This protein binds this small molecule.
Small molecule (SMILES): CC(=O)N[C@@H]1[C@@H](O)[C@H](O)[C@@H](CO)O[C@H]1O

Binding-site contacts:
Ligand atom O5 contacts residue ASN54 of chain 1.A at 2.4 Å (h-bond).
Ligand atom C2 contacts residue ASN37 of chain 1.A at 3.7 Å.
Ligand atom C5 contacts residue ASN54 of chain 1.A at 3.7 Å.
Ligand atom C7 contacts residue GLU35 of chain 1.A at 4.3 Å.
Ligand atom C8 contacts residue ASN37 of chain 1.A at 3.2 Å.
Ligand atom O6 contacts residue ASN36 of chain 1.A at 3.0 Å (h-bond).
Ligand atom C8 contacts residue GLU35 of chain 1.A at 3.2 Å.
Ligand atom O5 contacts residue GLU35 of chain 1.A at 3.6 Å (salt-bridge).
Ligand atom C3 contacts residue GLU35 of chain 1.A at 4.2 Å.
Ligand atom C1 contacts residue ASN36 of chain 1.A at 4.1 Å.
Ligand atom O7 contacts residue ASN54 of chain 1.A at 4.0 Å.
Ligand atom C1 contacts residue ASN37 of chain 1.A at 3.4 Å.
Ligand atom N2 contacts residue GLU35 of chain 1.A at 3.5 Å (salt-bridge).
Ligand atom C6 contacts residue ASN36 of chain 1.A at 3.8 Å.
Ligand atom C2 contacts residue ASN54 of chain 1.A at 2.5 Å.
Ligand atom N2 contacts residue ASN54 of chain 1.A at 2.9 Å (h-bond).
Ligand atom C1 contacts residue ASN54 of chain 1.A at 1.5 Å.
Ligand atom N2 contacts residue ASN37 of chain 1.A at 2.9 Å (h-bond).
Ligand atom C2 contacts residue GLU35 of chain 1.A at 3.6 Å.
Ligand atom C1 contacts residue GLU35 of chain 1.A at 2.7 Å.
Ligand atom O7 contacts residue ASN37 of chain 1.A at 4.1 Å.
Ligand atom O5 contacts residue ASN36 of chain 1.A at 4.1 Å.
Ligand atom C7 contacts residue ASN54 of chain 1.A at 3.6 Å.
Ligand atom C5 contacts residue GLU35 of chain 1.A at 4.0 Å.
Ligand atom C3 contacts residue ASN54 of chain 1.A at 3.8 Å.
Ligand atom C7 contacts residue ASN37 of chain 1.A at 3.2 Å.
Ligand atom C5 contacts residue ASN36 of chain 1.A at 3.8 Å.
Ligand atom C4 contacts residue ASN54 of chain 1.A at 4.3 Å.

Sequence of chain 1.A:
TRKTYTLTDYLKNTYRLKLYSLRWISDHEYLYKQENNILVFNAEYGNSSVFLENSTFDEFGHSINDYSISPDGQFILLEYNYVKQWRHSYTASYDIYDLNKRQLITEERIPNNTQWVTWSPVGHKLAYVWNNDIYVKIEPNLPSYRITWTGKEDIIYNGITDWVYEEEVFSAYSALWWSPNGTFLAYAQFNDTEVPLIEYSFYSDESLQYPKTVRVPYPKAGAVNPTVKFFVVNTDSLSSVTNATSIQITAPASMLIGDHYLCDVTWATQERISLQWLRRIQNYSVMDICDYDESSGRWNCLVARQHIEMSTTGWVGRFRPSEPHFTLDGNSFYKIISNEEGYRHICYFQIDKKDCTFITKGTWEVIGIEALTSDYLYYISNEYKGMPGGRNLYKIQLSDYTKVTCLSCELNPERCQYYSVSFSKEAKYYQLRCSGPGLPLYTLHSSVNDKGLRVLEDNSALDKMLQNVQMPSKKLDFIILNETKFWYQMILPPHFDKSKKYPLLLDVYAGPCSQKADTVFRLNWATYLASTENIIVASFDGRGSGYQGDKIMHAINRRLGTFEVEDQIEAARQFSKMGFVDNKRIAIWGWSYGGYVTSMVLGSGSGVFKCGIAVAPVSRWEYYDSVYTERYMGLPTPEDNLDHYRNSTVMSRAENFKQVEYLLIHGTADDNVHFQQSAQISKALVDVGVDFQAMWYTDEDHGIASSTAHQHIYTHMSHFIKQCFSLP